Sequence of chain 1.B:
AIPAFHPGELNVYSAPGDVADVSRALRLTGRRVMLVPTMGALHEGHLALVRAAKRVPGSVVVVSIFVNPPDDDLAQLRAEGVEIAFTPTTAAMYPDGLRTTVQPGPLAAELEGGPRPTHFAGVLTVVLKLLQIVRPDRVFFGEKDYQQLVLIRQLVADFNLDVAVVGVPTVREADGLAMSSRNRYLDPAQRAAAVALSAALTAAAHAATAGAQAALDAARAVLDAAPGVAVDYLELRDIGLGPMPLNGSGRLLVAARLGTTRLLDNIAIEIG

Binding-site contacts:
Ligand atom CAB contacts residue SO41 of chain 1.L at 3.6 Å.
Ligand atom CAA contacts residue GLY159 of chain 1.B at 4.1 Å.
Ligand atom CAB contacts residue HIS48 of chain 1.B at 3.7 Å.
Ligand atom CAK contacts residue HIS45 of chain 1.B at 3.4 Å.
Ligand atom CAJ contacts residue GLY47 of chain 1.B at 4.0 Å.
Ligand atom CAC contacts residue GLY47 of chain 1.B at 3.9 Å.
Ligand atom NAG contacts residue SO41 of chain 1.L at 2.9 Å (h-bond).
Ligand atom CAI contacts residue VAL188 of chain 1.B at 3.9 Å (hydrophobic).
Ligand atom CAK contacts residue MET196 of chain 1.B at 4.2 Å (hydrophobic).
Ligand atom CAD contacts residue LEU51 of chain 1.B at 4.1 Å (hydrophobic).
Ligand atom CAK contacts residue SO41 of chain 1.L at 3.9 Å.
Ligand atom CAB contacts residue BZ21 of chain 1.J at 3.3 Å.
Ligand atom OAH contacts residue GLY47 of chain 1.B at 3.8 Å.
Ligand atom CAD contacts residue BZ21 of chain 1.J at 4.1 Å.
Ligand atom CAC contacts residue VAL188 of chain 1.B at 3.8 Å (hydrophobic).
Ligand atom CAC contacts residue THR187 of chain 1.B at 3.9 Å.
Ligand atom NAG contacts residue BZ21 of chain 1.J at 4.2 Å.
Ligand atom OAH contacts residue VAL188 of chain 1.B at 3.0 Å (h-bond).
Ligand atom CAI contacts residue GLY47 of chain 1.B at 3.5 Å.
Ligand atom CAE contacts residue HIS45 of chain 1.B at 3.8 Å.
Ligand atom CAA contacts residue VAL185 of chain 1.B at 3.8 Å (hydrophobic).
Ligand atom OAH contacts residue THR187 of chain 1.B at 3.6 Å.
Ligand atom CAD contacts residue HIS48 of chain 1.B at 4.0 Å.
Ligand atom CAA contacts residue ALA50 of chain 1.B at 4.0 Å (hydrophobic).
Ligand atom CAF contacts residue HIS48 of chain 1.B at 4.2 Å.
Ligand atom CAE contacts residue LYS161 of chain 1.B at 4.0 Å.
Ligand atom CAA contacts residue GLY47 of chain 1.B at 3.5 Å.
Ligand atom CAA contacts residue PRO186 of chain 1.B at 3.4 Å (hydrophobic).
Ligand atom CAF contacts residue GLY159 of chain 1.B at 3.9 Å.
Ligand atom CAA contacts residue LEU51 of chain 1.B at 3.9 Å (hydrophobic).
Ligand atom CAA contacts residue VAL188 of chain 1.B at 3.9 Å (hydrophobic).
Ligand atom CAF contacts residue GLY47 of chain 1.B at 3.5 Å.
Ligand atom CAD contacts residue HIS45 of chain 1.B at 4.1 Å.
Ligand atom CAC contacts residue LYS161 of chain 1.B at 4.2 Å.
Ligand atom CAJ contacts residue HIS45 of chain 1.B at 3.9 Å.
Ligand atom CAB contacts residue HIS45 of chain 1.B at 3.8 Å.
Ligand atom NAG contacts residue HIS45 of chain 1.B at 3.3 Å.
Ligand atom CAC contacts residue MET196 of chain 1.B at 4.1 Å (hydrophobic).
Ligand atom OAH contacts residue PRO186 of chain 1.B at 3.6 Å.
Ligand atom CAE contacts residue MET196 of chain 1.B at 3.3 Å (hydrophobic).

A small-molecule ligand and the protein it binds are described below.
Small molecule (SMILES): COc1ccc2[nH]ccc2c1